Binding-site contacts:
Ligand atom CAA contacts residue PHE37 of chain 1.B at 3.5 Å (hydrophobic).
Ligand atom CAF contacts residue PHE37 of chain 1.B at 4.0 Å (hydrophobic).
Ligand atom CAC contacts residue VAL57 of chain 1.B at 3.7 Å (hydrophobic).
Ligand atom OAJ contacts residue ALA88 of chain 1.B at 3.1 Å.
Ligand atom OAJ contacts residue ASN87 of chain 1.B at 4.0 Å.
Ligand atom CAF contacts residue LEU40 of chain 1.B at 3.5 Å (hydrophobic).
Ligand atom CAG contacts residue TYR49 of chain 1.B at 3.9 Å (hydrophobic).
Ligand atom CAK contacts residue ILE98 of chain 1.B at 3.5 Å (hydrophobic).
Ligand atom CAC contacts residue TYR49 of chain 1.B at 3.4 Å (hydrophobic).
Ligand atom NAS contacts residue PRO41 of chain 1.B at 3.6 Å.
Ligand atom CAH contacts residue ILE98 of chain 1.B at 3.6 Å (hydrophobic).
Ligand atom CAA contacts residue VAL36 of chain 1.B at 3.7 Å (hydrophobic).
Ligand atom CAB contacts residue VAL57 of chain 1.B at 3.4 Å (hydrophobic).
Ligand atom CAA contacts residue LEU40 of chain 1.B at 3.6 Å (hydrophobic).
Ligand atom CAG contacts residue ASN92 of chain 1.B at 4.0 Å.
Ligand atom CAC contacts residue LEU84 of chain 1.B at 3.9 Å (hydrophobic).
Ligand atom CAD contacts residue TYR49 of chain 1.B at 3.2 Å (hydrophobic).
Ligand atom OAJ contacts residue TYR49 of chain 1.B at 2.9 Å (h-bond).
Ligand atom CAD contacts residue PHE37 of chain 1.B at 4.0 Å (hydrophobic).
Ligand atom CAK contacts residue ASN92 of chain 1.B at 3.8 Å.
Ligand atom CAE contacts residue LEU40 of chain 1.B at 3.6 Å (hydrophobic).
Ligand atom CAU contacts residue PRO41 of chain 1.B at 4.0 Å (hydrophobic).
Ligand atom CAM contacts residue ASN92 of chain 1.B at 4.0 Å.
Ligand atom CAQ contacts residue VAL36 of chain 1.B at 3.7 Å (hydrophobic).
Ligand atom OAI contacts residue TYR49 of chain 1.B at 3.5 Å.
Ligand atom CAG contacts residue ILE98 of chain 1.B at 3.8 Å (hydrophobic).
Ligand atom CAD contacts residue LEU40 of chain 1.B at 3.9 Å (hydrophobic).
Ligand atom OAI contacts residue PHE91 of chain 1.B at 3.9 Å.
Ligand atom CAE contacts residue PHE37 of chain 1.B at 4.1 Å (hydrophobic).
Ligand atom CAB contacts residue LEU40 of chain 1.B at 3.9 Å (hydrophobic).
Ligand atom CAB contacts residue LEU84 of chain 1.B at 4.0 Å (hydrophobic).
Ligand atom OAI contacts residue ILE98 of chain 1.B at 3.9 Å.
Ligand atom CAB contacts residue PHE37 of chain 1.B at 3.9 Å (hydrophobic).
Ligand atom CAT contacts residue PRO41 of chain 1.B at 3.6 Å (hydrophobic).
Ligand atom CAC contacts residue PHE37 of chain 1.B at 4.0 Å (hydrophobic).
Ligand atom OAI contacts residue ASN92 of chain 1.B at 2.9 Å (h-bond).
Ligand atom CAB contacts residue ASP58 of chain 1.B at 4.0 Å.
Ligand atom CAR contacts residue PRO41 of chain 1.B at 4.0 Å (hydrophobic).
Ligand atom CAF contacts residue VAL36 of chain 1.B at 3.5 Å (hydrophobic).
Ligand atom CAW contacts residue LEU46 of chain 1.B at 3.9 Å (hydrophobic).

Sequence of chain 1.B:
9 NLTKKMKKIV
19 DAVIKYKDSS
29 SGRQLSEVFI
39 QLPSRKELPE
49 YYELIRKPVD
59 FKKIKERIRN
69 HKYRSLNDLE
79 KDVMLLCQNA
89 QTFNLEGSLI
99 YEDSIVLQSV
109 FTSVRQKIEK

This small molecule binds to this protein.
Small molecule (SMILES): O=C(/C=C/N1C[C@H]2C[C@@H]1CN2c1ccccn1)c1ccccc1O